This small molecule binds to this protein.
Small molecule (SMILES): CC(=O)N[C@@H]1[C@@H](O)[C@H](O)[C@@H](CO)O[C@H]1O

Binding-site contacts:
Ligand atom C8 contacts residue LYS28 of chain 1.C at 4.2 Å.
Ligand atom C5 contacts residue ASN29 of chain 1.C at 3.7 Å.
Ligand atom C4 contacts residue ASN29 of chain 1.C at 4.3 Å.
Ligand atom O7 contacts residue ASN29 of chain 1.C at 3.9 Å.
Ligand atom C3 contacts residue ASN29 of chain 1.C at 4.0 Å.
Ligand atom C2 contacts residue ASN29 of chain 1.C at 2.7 Å.
Ligand atom N2 contacts residue ASN29 of chain 1.C at 3.3 Å (h-bond).
Ligand atom C7 contacts residue ASN29 of chain 1.C at 3.8 Å.
Ligand atom O5 contacts residue ASN29 of chain 1.C at 2.3 Å (h-bond).
Ligand atom C1 contacts residue ASN29 of chain 1.C at 1.6 Å.

Sequence of chain 1.C:
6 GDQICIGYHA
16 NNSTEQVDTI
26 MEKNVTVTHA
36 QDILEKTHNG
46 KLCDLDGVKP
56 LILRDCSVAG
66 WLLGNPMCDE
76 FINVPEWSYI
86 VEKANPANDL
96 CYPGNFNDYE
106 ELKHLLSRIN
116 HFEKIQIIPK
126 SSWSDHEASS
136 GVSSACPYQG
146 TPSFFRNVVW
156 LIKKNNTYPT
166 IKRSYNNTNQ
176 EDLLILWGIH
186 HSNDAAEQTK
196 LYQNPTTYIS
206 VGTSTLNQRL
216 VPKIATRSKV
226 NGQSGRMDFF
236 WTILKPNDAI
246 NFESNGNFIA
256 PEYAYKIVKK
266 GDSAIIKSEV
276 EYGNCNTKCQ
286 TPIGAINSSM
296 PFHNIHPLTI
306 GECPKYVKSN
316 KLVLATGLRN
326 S